Sequence of chain 1.C:
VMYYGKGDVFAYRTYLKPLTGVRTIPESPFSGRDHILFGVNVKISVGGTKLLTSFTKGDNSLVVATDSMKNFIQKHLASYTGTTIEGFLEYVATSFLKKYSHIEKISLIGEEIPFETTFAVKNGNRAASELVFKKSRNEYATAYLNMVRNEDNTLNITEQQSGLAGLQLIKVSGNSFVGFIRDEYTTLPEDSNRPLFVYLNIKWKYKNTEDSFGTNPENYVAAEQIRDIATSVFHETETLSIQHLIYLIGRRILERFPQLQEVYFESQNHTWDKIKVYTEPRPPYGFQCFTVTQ

The small molecule below binds the protein below.
Small molecule (SMILES): O=c1[nH]c(=O)c2nn[nH]c2[nH]1

Binding-site contacts:
Ligand atom C5 contacts residue PHE177 of chain 1.D at 3.4 Å (hydrophobic).
Ligand atom N1 contacts residue PHE177 of chain 1.D at 3.6 Å.
Ligand atom N7 contacts residue THR66 of chain 1.C at 2.9 Å (h-bond).
Ligand atom O6 contacts residue VAL63 of chain 1.C at 4.0 Å.
Ligand atom C4 contacts residue PHE177 of chain 1.D at 3.4 Å (hydrophobic).
Ligand atom N8 contacts residue ALA65 of chain 1.C at 3.8 Å.
Ligand atom C2 contacts residue ARG194 of chain 1.D at 3.5 Å.
Ligand atom N8 contacts residue ASP67 of chain 1.C at 4.0 Å.
Ligand atom O6 contacts residue PHE177 of chain 1.D at 4.0 Å.
Ligand atom O6 contacts residue GLN243 of chain 1.D at 2.9 Å (h-bond).
Ligand atom C6 contacts residue PHE177 of chain 1.D at 3.5 Å (hydrophobic).
Ligand atom C2 contacts residue ILE242 of chain 1.D at 3.9 Å (hydrophobic).
Ligand atom N9 contacts residue LEU188 of chain 1.D at 3.8 Å.
Ligand atom O6 contacts residue TYR4 of chain 1.C at 3.7 Å.
Ligand atom N3 contacts residue PHE177 of chain 1.D at 3.8 Å.
Ligand atom N8 contacts residue LEU188 of chain 1.D at 3.7 Å.
Ligand atom N7 contacts residue ALA65 of chain 1.C at 3.6 Å.
Ligand atom O6 contacts residue GLN297 of chain 1.D at 4.0 Å.
Ligand atom O2 contacts residue SER241 of chain 1.D at 3.4 Å.
Ligand atom C4 contacts residue ARG194 of chain 1.D at 4.0 Å.
Ligand atom C6 contacts residue THR66 of chain 1.C at 4.2 Å.
Ligand atom O2 contacts residue GLN243 of chain 1.D at 3.7 Å.
Ligand atom C6 contacts residue GLN297 of chain 1.D at 4.0 Å.
Ligand atom C4 contacts residue ASN269 of chain 1.D at 4.0 Å.
Ligand atom N1 contacts residue GLN297 of chain 1.D at 3.8 Å.
Ligand atom O2 contacts residue ILE242 of chain 1.D at 2.8 Å (h-bond).
Ligand atom N8 contacts residue THR66 of chain 1.C at 3.4 Å (h-bond).
Ligand atom C5 contacts residue THR66 of chain 1.C at 4.1 Å.
Ligand atom N7 contacts residue PHE177 of chain 1.D at 3.7 Å.
Ligand atom O2 contacts residue ARG194 of chain 1.D at 2.8 Å (salt-bridge).
Ligand atom O2 contacts residue PHE177 of chain 1.D at 4.0 Å.
Ligand atom O6 contacts residue THR66 of chain 1.C at 3.7 Å.
Ligand atom N1 contacts residue GLN243 of chain 1.D at 2.8 Å (h-bond).
Ligand atom N3 contacts residue ARG194 of chain 1.D at 3.2 Å (salt-bridge).
Ligand atom N9 contacts residue PHE177 of chain 1.D at 3.4 Å.
Ligand atom C2 contacts residue PHE177 of chain 1.D at 3.7 Å (hydrophobic).
Ligand atom C2 contacts residue GLN243 of chain 1.D at 3.7 Å.
Ligand atom C6 contacts residue GLN243 of chain 1.D at 3.7 Å.
Ligand atom N8 contacts residue PHE177 of chain 1.D at 3.6 Å.
Ligand atom N3 contacts residue ASN269 of chain 1.D at 3.5 Å (h-bond).

Sequence of chain 1.D:
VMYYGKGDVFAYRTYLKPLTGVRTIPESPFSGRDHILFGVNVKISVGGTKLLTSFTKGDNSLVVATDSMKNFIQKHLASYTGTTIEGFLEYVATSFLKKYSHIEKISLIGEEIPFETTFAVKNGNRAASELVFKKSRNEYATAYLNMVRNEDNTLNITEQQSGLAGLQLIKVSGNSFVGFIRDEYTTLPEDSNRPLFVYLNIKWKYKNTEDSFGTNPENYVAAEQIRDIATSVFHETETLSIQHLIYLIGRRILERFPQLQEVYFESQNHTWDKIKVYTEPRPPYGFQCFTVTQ